Sequence of chain 1.A:
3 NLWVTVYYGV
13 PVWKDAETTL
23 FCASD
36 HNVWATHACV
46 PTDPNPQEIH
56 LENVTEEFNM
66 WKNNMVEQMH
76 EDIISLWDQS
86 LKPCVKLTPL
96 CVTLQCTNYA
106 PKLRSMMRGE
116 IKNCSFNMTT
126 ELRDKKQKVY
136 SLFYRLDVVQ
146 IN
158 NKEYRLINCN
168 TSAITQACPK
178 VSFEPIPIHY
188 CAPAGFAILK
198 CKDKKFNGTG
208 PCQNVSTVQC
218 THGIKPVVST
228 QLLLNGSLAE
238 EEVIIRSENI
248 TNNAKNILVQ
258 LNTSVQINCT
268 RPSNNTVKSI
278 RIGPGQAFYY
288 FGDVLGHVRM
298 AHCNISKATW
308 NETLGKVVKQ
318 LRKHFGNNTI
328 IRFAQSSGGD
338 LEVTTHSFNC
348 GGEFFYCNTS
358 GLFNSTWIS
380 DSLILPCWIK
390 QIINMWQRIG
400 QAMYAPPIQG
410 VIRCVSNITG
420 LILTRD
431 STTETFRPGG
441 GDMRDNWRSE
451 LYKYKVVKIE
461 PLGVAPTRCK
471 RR

A small-molecule ligand and the protein it binds are described below.
Small molecule (SMILES): CC(=O)N[C@@H]1[C@@H](O)[C@H](O)[C@@H](CO)O[C@H]1O

Binding-site contacts:
Ligand atom C3 contacts residue ASN259 of chain 1.A at 3.8 Å.
Ligand atom C6 contacts residue GLN317 of chain 1.A at 4.1 Å.
Ligand atom O6 contacts residue GLU239 of chain 1.A at 4.3 Å.
Ligand atom C8 contacts residue ASN259 of chain 1.A at 4.5 Å.
Ligand atom C6 contacts residue LYS313 of chain 1.A at 4.3 Å.
Ligand atom C1 contacts residue GLU239 of chain 1.A at 4.5 Å.
Ligand atom C1 contacts residue ASN259 of chain 1.A at 1.4 Å.
Ligand atom C4 contacts residue ASN259 of chain 1.A at 4.1 Å.
Ligand atom C5 contacts residue LYS313 of chain 1.A at 3.6 Å.
Ligand atom C2 contacts residue ASN259 of chain 1.A at 2.4 Å.
Ligand atom C7 contacts residue GLU238 of chain 1.A at 4.4 Å.
Ligand atom O7 contacts residue GLU238 of chain 1.A at 3.5 Å (salt-bridge).
Ligand atom C1 contacts residue LYS313 of chain 1.A at 3.8 Å.
Ligand atom N2 contacts residue ASN259 of chain 1.A at 2.9 Å (h-bond).
Ligand atom C6 contacts residue GLU239 of chain 1.A at 4.2 Å.
Ligand atom O6 contacts residue LYS313 of chain 1.A at 3.9 Å.
Ligand atom N2 contacts residue THR260 of chain 1.A at 4.2 Å.
Ligand atom O5 contacts residue LYS313 of chain 1.A at 3.8 Å.
Ligand atom O5 contacts residue ASN259 of chain 1.A at 2.3 Å (h-bond).
Ligand atom O6 contacts residue VAL240 of chain 1.A at 3.9 Å.
Ligand atom O5 contacts residue VAL240 of chain 1.A at 4.1 Å.
Ligand atom C5 contacts residue ASN259 of chain 1.A at 3.6 Å.
Ligand atom O6 contacts residue GLN317 of chain 1.A at 3.4 Å (h-bond).
Ligand atom C8 contacts residue THR260 of chain 1.A at 3.7 Å.
Ligand atom C1 contacts residue GLU238 of chain 1.A at 3.8 Å.
Ligand atom O5 contacts residue GLU239 of chain 1.A at 3.7 Å.
Ligand atom C7 contacts residue ASN259 of chain 1.A at 3.2 Å.
Ligand atom O5 contacts residue GLU238 of chain 1.A at 3.7 Å.
Ligand atom O7 contacts residue ASN259 of chain 1.A at 3.0 Å (h-bond).
Ligand atom C7 contacts residue THR260 of chain 1.A at 4.1 Å.
Ligand atom C2 contacts residue GLU238 of chain 1.A at 3.7 Å.